A protein and the small-molecule ligand that binds it are described below.
Small molecule (SMILES): N[C@](CC1c2ccccc2Oc2ccccc21)(C(=O)O)[C@H]1C[C@@H]1C(=O)O

Sequence of chain 1.B:
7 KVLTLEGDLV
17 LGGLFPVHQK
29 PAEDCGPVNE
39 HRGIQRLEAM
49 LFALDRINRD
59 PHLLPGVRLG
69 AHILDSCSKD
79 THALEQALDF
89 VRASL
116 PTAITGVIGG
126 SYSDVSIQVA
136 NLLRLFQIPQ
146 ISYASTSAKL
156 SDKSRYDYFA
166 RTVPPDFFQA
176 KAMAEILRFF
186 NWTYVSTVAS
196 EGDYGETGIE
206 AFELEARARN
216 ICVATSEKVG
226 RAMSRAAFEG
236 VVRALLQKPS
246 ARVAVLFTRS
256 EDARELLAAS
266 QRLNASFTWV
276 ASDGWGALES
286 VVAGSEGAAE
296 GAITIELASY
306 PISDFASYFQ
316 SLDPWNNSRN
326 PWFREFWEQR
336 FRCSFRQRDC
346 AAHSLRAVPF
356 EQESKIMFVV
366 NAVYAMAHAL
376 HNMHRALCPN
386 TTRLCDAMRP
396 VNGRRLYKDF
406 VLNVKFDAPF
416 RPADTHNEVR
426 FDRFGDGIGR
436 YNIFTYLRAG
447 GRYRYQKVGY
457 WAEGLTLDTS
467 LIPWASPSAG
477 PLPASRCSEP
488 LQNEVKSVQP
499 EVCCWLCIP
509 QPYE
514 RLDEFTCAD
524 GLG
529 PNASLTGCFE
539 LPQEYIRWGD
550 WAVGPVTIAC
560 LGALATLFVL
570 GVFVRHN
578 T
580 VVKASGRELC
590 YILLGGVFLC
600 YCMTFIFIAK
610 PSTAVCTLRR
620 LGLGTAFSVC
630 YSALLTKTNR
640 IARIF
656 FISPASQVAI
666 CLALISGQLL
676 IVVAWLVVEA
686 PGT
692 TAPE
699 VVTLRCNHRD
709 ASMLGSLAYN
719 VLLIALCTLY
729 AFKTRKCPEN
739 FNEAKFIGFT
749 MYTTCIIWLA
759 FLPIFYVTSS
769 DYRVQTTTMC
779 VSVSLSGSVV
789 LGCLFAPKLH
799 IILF

Binding-site contacts:
Ligand atom CAG contacts residue TYR199 of chain 1.B at 4.1 Å (hydrophobic).
Ligand atom CAJ contacts residue TYR199 of chain 1.B at 3.8 Å (hydrophobic).
Ligand atom OAB contacts residue ARG40 of chain 1.B at 2.7 Å (salt-bridge).
Ligand atom OAC contacts residue SER126 of chain 1.B at 3.9 Å.
Ligand atom NAA contacts residue ALA149 of chain 1.B at 2.5 Å (h-bond).
Ligand atom CAY contacts residue THR151 of chain 1.B at 4.0 Å.
Ligand atom CAO contacts residue ALA149 of chain 1.B at 4.0 Å (hydrophobic).
Ligand atom CAN contacts residue THR151 of chain 1.B at 3.4 Å.
Ligand atom OAC contacts residue SER128 of chain 1.B at 3.7 Å.
Ligand atom NAA contacts residue SER126 of chain 1.B at 3.9 Å.
Ligand atom CAI contacts residue SER128 of chain 1.B at 3.5 Å.
Ligand atom CAR contacts residue TYR127 of chain 1.B at 3.8 Å (hydrophobic).
Ligand atom CAF contacts residue TYR199 of chain 1.B at 4.2 Å (hydrophobic).
Ligand atom OAC contacts residue TYR127 of chain 1.B at 3.5 Å.
Ligand atom NAA contacts residue THR151 of chain 1.B at 3.3 Å (h-bond).
Ligand atom OAE contacts residue SER126 of chain 1.B at 4.0 Å.
Ligand atom OAD contacts residue SER126 of chain 1.B at 3.6 Å (h-bond).
Ligand atom CAK contacts residue TYR199 of chain 1.B at 3.5 Å (hydrophobic).
Ligand atom OAP contacts residue TYR199 of chain 1.B at 3.5 Å.
Ligand atom OAD contacts residue ALA149 of chain 1.B at 4.2 Å.
Ligand atom CAQ contacts residue ARG40 of chain 1.B at 3.6 Å.
Ligand atom CAG contacts residue ASP198 of chain 1.B at 3.8 Å.
Ligand atom CAT contacts residue TYR199 of chain 1.B at 3.8 Å (hydrophobic).
Ligand atom OAD contacts residue ARG40 of chain 1.B at 3.8 Å.
Ligand atom OAD contacts residue ARG44 of chain 1.B at 3.6 Å.
Ligand atom CAG contacts residue SER128 of chain 1.B at 4.2 Å.
Ligand atom NAA contacts residue SER150 of chain 1.B at 3.8 Å.
Ligand atom OAE contacts residue SER128 of chain 1.B at 2.7 Å (h-bond).
Ligand atom CAY contacts residue ALA149 of chain 1.B at 3.8 Å (hydrophobic).
Ligand atom CAR contacts residue SER128 of chain 1.B at 3.6 Å.
Ligand atom CAQ contacts residue SER126 of chain 1.B at 4.1 Å.
Ligand atom CAK contacts residue ASP198 of chain 1.B at 4.2 Å.
Ligand atom CAM contacts residue SER128 of chain 1.B at 3.9 Å.
Ligand atom CAI contacts residue SER152 of chain 1.B at 3.8 Å.
Ligand atom CAX contacts residue SER126 of chain 1.B at 3.6 Å.
Ligand atom CAX contacts residue ALA149 of chain 1.B at 3.3 Å (hydrophobic).
Ligand atom CAS contacts residue TYR199 of chain 1.B at 3.8 Å (hydrophobic).
Ligand atom CAZ contacts residue ALA149 of chain 1.B at 4.1 Å (hydrophobic).
Ligand atom OAE contacts residue TYR127 of chain 1.B at 3.4 Å.
Ligand atom CAR contacts residue SER126 of chain 1.B at 3.8 Å.